The protein below binds the small molecule below.
Small molecule (SMILES): Cc1cc(CCCOc2c(C)cc(-c3noc(C(F)(F)F)n3)cc2C)on1

Sequence of chain 3.C:
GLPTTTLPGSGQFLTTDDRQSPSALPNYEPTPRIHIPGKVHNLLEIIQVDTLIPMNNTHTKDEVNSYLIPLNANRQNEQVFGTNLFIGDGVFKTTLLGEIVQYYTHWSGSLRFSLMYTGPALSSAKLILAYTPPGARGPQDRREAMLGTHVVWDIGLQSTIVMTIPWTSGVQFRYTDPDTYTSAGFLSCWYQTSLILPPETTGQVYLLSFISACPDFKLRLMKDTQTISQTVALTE

Sequence of chain 3.A:
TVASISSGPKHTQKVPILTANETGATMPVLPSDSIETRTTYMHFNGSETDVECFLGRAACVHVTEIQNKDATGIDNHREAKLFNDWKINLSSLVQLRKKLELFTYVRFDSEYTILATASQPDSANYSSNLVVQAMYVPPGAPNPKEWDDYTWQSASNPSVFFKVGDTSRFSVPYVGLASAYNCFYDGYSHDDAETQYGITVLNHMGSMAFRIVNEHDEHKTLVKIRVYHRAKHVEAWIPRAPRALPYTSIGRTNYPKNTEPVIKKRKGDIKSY

Binding-site contacts:
Ligand atom F1 contacts residue ALA150 of chain 3.A at 3.8 Å.
Ligand atom F2 contacts residue VAL176 of chain 3.A at 2.7 Å.
Ligand atom C6B contacts residue TYR152 of chain 3.A at 3.6 Å (hydrophobic).
Ligand atom C4 contacts residue TYR197 of chain 3.A at 3.4 Å (hydrophobic).
Ligand atom C2A contacts residue TYR152 of chain 3.A at 3.7 Å (hydrophobic).
Ligand atom F1 contacts residue MET224 of chain 3.A at 3.6 Å.
Ligand atom N3A contacts residue PHE186 of chain 3.A at 3.4 Å.
Ligand atom CM6 contacts residue VAL188 of chain 3.A at 3.8 Å (hydrophobic).
Ligand atom O1A contacts residue PRO174 of chain 3.A at 3.5 Å.
Ligand atom N1A contacts residue PRO174 of chain 3.A at 3.5 Å.
Ligand atom C3 contacts residue LEU106 of chain 3.A at 3.8 Å (hydrophobic).
Ligand atom N3A contacts residue TYR152 of chain 3.A at 3.8 Å.
Ligand atom C2C contacts residue TYR128 of chain 3.A at 3.2 Å (hydrophobic).
Ligand atom CM3 contacts residue ASN219 of chain 3.A at 3.8 Å.
Ligand atom CM2 contacts residue ILE104 of chain 3.A at 3.6 Å (hydrophobic).
Ligand atom F3 contacts residue MET151 of chain 3.A at 3.7 Å.
Ligand atom CM6 contacts residue TYR152 of chain 3.A at 3.4 Å (hydrophobic).
Ligand atom C1C contacts residue TYR128 of chain 3.A at 3.5 Å (hydrophobic).
Ligand atom F3 contacts residue SER175 of chain 3.A at 2.8 Å.
Ligand atom C3A contacts residue PHE186 of chain 3.A at 3.7 Å (hydrophobic).
Ligand atom F3 contacts residue TYR152 of chain 3.A at 3.6 Å.
Ligand atom CM6 contacts residue LEU25 of chain 3.C at 3.8 Å (hydrophobic).
Ligand atom F3 contacts residue PRO174 of chain 3.A at 2.9 Å.
Ligand atom F3 contacts residue ALA150 of chain 3.A at 2.7 Å.
Ligand atom F3 contacts residue VAL176 of chain 3.A at 3.6 Å.
Ligand atom C2B contacts residue ILE104 of chain 3.A at 3.8 Å (hydrophobic).
Ligand atom C3B contacts residue MET224 of chain 3.A at 3.6 Å (hydrophobic).
Ligand atom C3C contacts residue TYR128 of chain 3.A at 3.3 Å (hydrophobic).
Ligand atom F1 contacts residue PHE186 of chain 3.A at 3.8 Å.
Ligand atom CM2 contacts residue MET224 of chain 3.A at 3.5 Å (hydrophobic).
Ligand atom C5B contacts residue TYR152 of chain 3.A at 3.5 Å (hydrophobic).
Ligand atom CM4 contacts residue ALA150 of chain 3.A at 3.6 Å (hydrophobic).
Ligand atom C1C contacts residue TYR197 of chain 3.A at 3.5 Å (hydrophobic).
Ligand atom O1A contacts residue ALA24 of chain 3.C at 3.3 Å.
Ligand atom CM2 contacts residue TYR128 of chain 3.A at 3.4 Å (hydrophobic).
Ligand atom CM4 contacts residue VAL176 of chain 3.A at 3.8 Å (hydrophobic).
Ligand atom C2A contacts residue PHE186 of chain 3.A at 3.5 Å (hydrophobic).
Ligand atom N1A contacts residue ALA24 of chain 3.C at 3.2 Å.
Ligand atom C2C contacts residue ILE104 of chain 3.A at 3.8 Å (hydrophobic).
Ligand atom O1 contacts residue MET221 of chain 3.A at 3.7 Å.

Sequence of chain 4.C:
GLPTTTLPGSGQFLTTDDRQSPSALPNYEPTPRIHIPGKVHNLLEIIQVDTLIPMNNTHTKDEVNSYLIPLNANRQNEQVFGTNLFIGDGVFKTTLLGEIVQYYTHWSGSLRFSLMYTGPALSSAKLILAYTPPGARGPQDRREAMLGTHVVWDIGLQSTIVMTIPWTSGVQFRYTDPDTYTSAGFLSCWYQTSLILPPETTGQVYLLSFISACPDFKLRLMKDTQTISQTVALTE